The small molecule below binds the protein below.
Small molecule (SMILES): [H]/N=N/NCCOCCOc1ccc(-c2cn(C[C@@H]3NC[C@@H](O)[C@H]3O)nn2)cc1

Binding-site contacts:
Ligand atom C04 contacts residue TRP406 of chain 2.B at 3.9 Å (hydrophobic).
Ligand atom C05 contacts residue TRP406 of chain 2.B at 3.9 Å (hydrophobic).
Ligand atom C04 contacts residue GLU352 of chain 2.B at 3.5 Å.
Ligand atom C02 contacts residue HIS180 of chain 2.B at 4.0 Å.
Ligand atom C05 contacts residue TYR296 of chain 2.B at 4.0 Å (hydrophobic).
Ligand atom C09 contacts residue TRP326 of chain 2.B at 3.9 Å (hydrophobic).
Ligand atom C01 contacts residue GLU405 of chain 2.B at 3.7 Å.
Ligand atom O03 contacts residue LEU173 of chain 2.B at 3.5 Å.
Ligand atom N03 contacts residue TYR296 of chain 2.B at 4.0 Å.
Ligand atom C03 contacts residue ASN165 of chain 2.B at 3.8 Å.
Ligand atom C03 contacts residue TRP122 of chain 2.B at 3.8 Å (hydrophobic).
Ligand atom C05 contacts residue GLU405 of chain 2.B at 4.0 Å.
Ligand atom N03 contacts residue GLU166 of chain 2.B at 3.9 Å.
Ligand atom C01 contacts residue TYR296 of chain 2.B at 3.7 Å (hydrophobic).
Ligand atom O01 contacts residue GLU405 of chain 2.B at 3.1 Å (salt-bridge).
Ligand atom N01 contacts residue TYR296 of chain 2.B at 3.8 Å.
Ligand atom C10 contacts residue LEU173 of chain 2.B at 3.9 Å (hydrophobic).
Ligand atom O02 contacts residue GLN20 of chain 2.B at 2.9 Å (h-bond).
Ligand atom C03 contacts residue GLU166 of chain 2.B at 3.0 Å.
Ligand atom C04 contacts residue HIS121 of chain 2.B at 3.8 Å.
Ligand atom N02 contacts residue TRP326 of chain 2.B at 3.9 Å.
Ligand atom N01 contacts residue GLU352 of chain 2.B at 3.0 Å (salt-bridge).
Ligand atom O01 contacts residue TRP406 of chain 2.B at 3.1 Å (h-bond).
Ligand atom C11 contacts residue LEU173 of chain 2.B at 3.8 Å (hydrophobic).
Ligand atom C17 contacts residue GLU405 of chain 2.B at 3.9 Å.
Ligand atom O01 contacts residue TRP398 of chain 2.B at 3.0 Å.
Ligand atom C05 contacts residue GLU352 of chain 2.B at 3.9 Å.
Ligand atom O02 contacts residue HIS121 of chain 2.B at 3.0 Å (h-bond).
Ligand atom C05 contacts residue TRP398 of chain 2.B at 3.4 Å (hydrophobic).
Ligand atom C13 contacts residue LEU173 of chain 2.B at 3.8 Å (hydrophobic).
Ligand atom C03 contacts residue GLU352 of chain 2.B at 3.2 Å.
Ligand atom C12 contacts residue LEU173 of chain 2.B at 4.0 Å (hydrophobic).
Ligand atom O01 contacts residue GLN20 of chain 2.B at 3.0 Å (h-bond).
Ligand atom C02 contacts residue LEU173 of chain 2.B at 4.1 Å (hydrophobic).
Ligand atom O02 contacts residue TRP406 of chain 2.B at 2.9 Å (h-bond).
Ligand atom O02 contacts residue TRP398 of chain 2.B at 3.5 Å.
Ligand atom C09 contacts residue GLU405 of chain 2.B at 3.8 Å.
Ligand atom C04 contacts residue GLN20 of chain 2.B at 4.1 Å.
Ligand atom N01 contacts residue GLU166 of chain 2.B at 3.1 Å (salt-bridge).
Ligand atom C04 contacts residue TRP398 of chain 2.B at 3.5 Å (hydrophobic).

Sequence of chain 2.B:
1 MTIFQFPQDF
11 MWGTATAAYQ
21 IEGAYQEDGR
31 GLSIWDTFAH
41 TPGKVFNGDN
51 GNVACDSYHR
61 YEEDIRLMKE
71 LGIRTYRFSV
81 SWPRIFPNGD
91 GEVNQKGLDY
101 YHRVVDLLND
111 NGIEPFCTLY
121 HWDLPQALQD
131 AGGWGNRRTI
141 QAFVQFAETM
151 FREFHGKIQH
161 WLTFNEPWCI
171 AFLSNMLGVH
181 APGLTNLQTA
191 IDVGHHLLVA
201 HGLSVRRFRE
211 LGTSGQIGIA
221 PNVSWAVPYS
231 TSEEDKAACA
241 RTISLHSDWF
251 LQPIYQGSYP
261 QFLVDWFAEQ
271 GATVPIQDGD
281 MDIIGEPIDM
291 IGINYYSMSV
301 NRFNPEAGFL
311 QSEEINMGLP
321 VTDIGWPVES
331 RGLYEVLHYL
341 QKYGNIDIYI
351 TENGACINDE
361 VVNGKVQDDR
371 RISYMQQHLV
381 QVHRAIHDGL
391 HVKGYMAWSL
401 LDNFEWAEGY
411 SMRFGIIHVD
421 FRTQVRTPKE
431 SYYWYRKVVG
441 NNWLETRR